Sequence of chain 1.A:
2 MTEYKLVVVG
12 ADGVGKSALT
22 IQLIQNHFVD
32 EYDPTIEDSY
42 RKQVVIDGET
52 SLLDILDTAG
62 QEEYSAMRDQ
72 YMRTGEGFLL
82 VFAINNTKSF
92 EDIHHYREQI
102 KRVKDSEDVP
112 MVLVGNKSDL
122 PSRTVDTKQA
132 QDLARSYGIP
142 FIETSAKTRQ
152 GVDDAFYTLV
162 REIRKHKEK

A protein and the small-molecule ligand that binds it are described below.
Small molecule (SMILES): Oc1cc(-c2ncc3c(N4C[C@H]5CC[C@@H](C4)N5)nc(OC[C@@]45CCCN4C[C@H](F)C5)nc3c2F)c2ccccc2c1

Binding-site contacts:
Ligand atom C17 contacts residue GLY61 of chain 1.A at 3.4 Å.
Ligand atom C23 contacts residue GLU63 of chain 1.A at 3.5 Å.
Ligand atom N5 contacts residue TYR97 of chain 1.A at 3.4 Å (h-bond).
Ligand atom C33 contacts residue ASP70 of chain 1.A at 3.2 Å.
Ligand atom C19 contacts residue ASP13 of chain 1.A at 3.4 Å.
Ligand atom C16 contacts residue GLY61 of chain 1.A at 3.3 Å.
Ligand atom C38 contacts residue GLN100 of chain 1.A at 3.5 Å.
Ligand atom F12 contacts residue HIS96 of chain 1.A at 3.1 Å.
Ligand atom C35 contacts residue ARG69 of chain 1.A at 3.3 Å.
Ligand atom O11 contacts residue GLU63 of chain 1.A at 3.2 Å (salt-bridge).
Ligand atom N5 contacts residue GLU63 of chain 1.A at 3.5 Å (salt-bridge).
Ligand atom C14 contacts residue GLY61 of chain 1.A at 3.5 Å.
Ligand atom C28 contacts residue GLU63 of chain 1.A at 3.4 Å.
Ligand atom C35 contacts residue GLU64 of chain 1.A at 3.4 Å.
Ligand atom O11 contacts residue HIS96 of chain 1.A at 3.4 Å (h-bond).
Ligand atom O11 contacts residue TYR97 of chain 1.A at 3.5 Å (h-bond).
Ligand atom C7 contacts residue ARG69 of chain 1.A at 3.5 Å.
Ligand atom F12 contacts residue TYR65 of chain 1.A at 3.2 Å.
Ligand atom C20 contacts residue TYR97 of chain 1.A at 3.4 Å (hydrophobic).
Ligand atom C33 contacts residue ARG103 of chain 1.A at 3.5 Å.
Ligand atom C4 contacts residue GLU63 of chain 1.A at 3.4 Å.
Ligand atom C7 contacts residue EDO1 of chain 1.F at 3.5 Å.
Ligand atom C16 contacts residue EDO1 of chain 1.F at 3.4 Å.
Ligand atom N3 contacts residue TYR65 of chain 1.A at 3.4 Å (h-bond).
Ligand atom F12 contacts residue GLN100 of chain 1.A at 3.4 Å.
Ligand atom O34 contacts residue ASP70 of chain 1.A at 2.6 Å (salt-bridge).
Ligand atom C4 contacts residue TYR97 of chain 1.A at 3.3 Å (hydrophobic).
Ligand atom N18 contacts residue GLY61 of chain 1.A at 2.8 Å (h-bond).
Ligand atom N18 contacts residue ASP13 of chain 1.A at 2.8 Å (salt-bridge).
Ligand atom C22 contacts residue GLU63 of chain 1.A at 3.2 Å.
Ligand atom C35 contacts residue TYR65 of chain 1.A at 3.5 Å (hydrophobic).
Ligand atom C19 contacts residue TYR97 of chain 1.A at 3.3 Å (hydrophobic).
Ligand atom O34 contacts residue TYR65 of chain 1.A at 3.4 Å.
Ligand atom C25 contacts residue GLU63 of chain 1.A at 3.4 Å.
Ligand atom N8 contacts residue EDO1 of chain 1.F at 3.4 Å.
Ligand atom N3 contacts residue HIS96 of chain 1.A at 2.8 Å (h-bond).
Ligand atom C13 contacts residue ASP13 of chain 1.A at 3.3 Å.
Ligand atom N8 contacts residue ARG69 of chain 1.A at 3.3 Å (salt-bridge).
Ligand atom C34 contacts residue ASP70 of chain 1.A at 3.3 Å.
Ligand atom N24 contacts residue GLU63 of chain 1.A at 2.8 Å (salt-bridge).